This small molecule binds to this protein.
Small molecule (SMILES): CC(C)C[C@H](NC(=O)[C@H](Cc1ccc(O)cc1)NC(=O)[C@@H]1CCCN1C(=O)[C@@H]1CCCN1C(=O)[C@@H](N)CCCCN)C(=O)N1CCC[C@H]1C(=O)N[C@@H](CCCN=C(N)N)C(=O)N1CCC[C@H]1C=O

Binding-site contacts:
Ligand atom CD1 contacts residue VAL48 of chain 2.A at 3.7 Å (hydrophobic).
Ligand atom NH1 contacts residue MET16 of chain 2.A at 3.6 Å.
Ligand atom CG contacts residue GLU42 of chain 2.A at 3.8 Å.
Ligand atom CG contacts residue SO41 of chain 2.J at 3.4 Å.
Ligand atom O contacts residue GLN45 of chain 2.A at 3.1 Å (h-bond).
Ligand atom O contacts residue PHE38 of chain 2.A at 3.3 Å.
Ligand atom O contacts residue MET16 of chain 2.A at 3.7 Å.
Ligand atom CA contacts residue SER39 of chain 2.A at 3.5 Å.
Ligand atom CB contacts residue MET16 of chain 2.A at 3.7 Å (hydrophobic).
Ligand atom N contacts residue SO41 of chain 2.J at 3.1 Å (h-bond).
Ligand atom O contacts residue THR15 of chain 2.A at 3.2 Å.
Ligand atom N contacts residue SER39 of chain 2.A at 3.1 Å (h-bond).
Ligand atom CZ contacts residue ARG79 of chain 2.A at 3.5 Å.
Ligand atom CD contacts residue GLU42 of chain 2.A at 3.6 Å.
Ligand atom NH1 contacts residue ASP152 of chain 2.A at 3.5 Å (salt-bridge).
Ligand atom NH2 contacts residue ASP152 of chain 2.A at 3.4 Å (salt-bridge).
Ligand atom CD contacts residue VAL37 of chain 2.A at 3.8 Å (hydrophobic).
Ligand atom NE contacts residue SO41 of chain 2.J at 2.7 Å (h-bond).
Ligand atom CB contacts residue VAL37 of chain 2.A at 3.7 Å (hydrophobic).
Ligand atom CA contacts residue VAL37 of chain 2.A at 3.7 Å (hydrophobic).
Ligand atom CD contacts residue THR49 of chain 2.A at 3.7 Å.
Ligand atom CD1 contacts residue THR40 of chain 2.A at 3.3 Å.
Ligand atom O contacts residue MET16 of chain 2.A at 2.8 Å (h-bond).
Ligand atom CG contacts residue GLN36 of chain 2.A at 3.6 Å.
Ligand atom O contacts residue SER39 of chain 2.A at 2.9 Å (h-bond).
Ligand atom CA contacts residue GLN45 of chain 2.A at 3.4 Å.
Ligand atom CD contacts residue GLU14 of chain 2.A at 3.2 Å.
Ligand atom CD contacts residue GLN45 of chain 2.A at 3.5 Å.
Ligand atom NH2 contacts residue SO41 of chain 2.J at 3.0 Å (h-bond).
Ligand atom CB contacts residue GLN45 of chain 2.A at 3.6 Å.
Ligand atom CD1 contacts residue ALA41 of chain 2.A at 3.8 Å (hydrophobic).
Ligand atom CE1 contacts residue THR40 of chain 2.A at 3.6 Å.
Ligand atom CZ contacts residue MET16 of chain 2.A at 3.6 Å (hydrophobic).
Ligand atom CZ contacts residue SO41 of chain 2.J at 3.6 Å.
Ligand atom CD contacts residue GLN36 of chain 2.A at 3.6 Å.
Ligand atom C contacts residue SER39 of chain 2.A at 3.8 Å.
Ligand atom CD contacts residue SO41 of chain 2.J at 3.4 Å.
Ligand atom CB contacts residue ALA41 of chain 2.A at 3.8 Å (hydrophobic).
Ligand atom OH contacts residue ARG79 of chain 2.A at 2.9 Å (salt-bridge).
Ligand atom CD2 contacts residue ILE13 of chain 2.A at 3.5 Å (hydrophobic).

Sequence of chain 2.A:
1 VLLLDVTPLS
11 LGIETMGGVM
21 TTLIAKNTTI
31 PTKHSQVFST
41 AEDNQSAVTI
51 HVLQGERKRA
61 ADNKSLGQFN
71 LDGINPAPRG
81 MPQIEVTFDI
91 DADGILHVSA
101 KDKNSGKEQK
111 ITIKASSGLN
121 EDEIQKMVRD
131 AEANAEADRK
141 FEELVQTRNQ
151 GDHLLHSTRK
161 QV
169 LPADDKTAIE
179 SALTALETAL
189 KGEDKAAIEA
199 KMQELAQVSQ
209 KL